Binding-site contacts:
Ligand atom N9 contacts residue PHE156 of chain 1.B at 3.9 Å.
Ligand atom C6 contacts residue ASP152 of chain 1.B at 3.6 Å.
Ligand atom C2 contacts residue GLU72 of chain 1.B at 2.7 Å.
Ligand atom C4 contacts residue PHE156 of chain 1.B at 3.4 Å (hydrophobic).
Ligand atom C1' contacts residue VAL74 of chain 1.B at 4.0 Å (hydrophobic).
Ligand atom N2 contacts residue ARG123 of chain 1.B at 3.2 Å (salt-bridge).
Ligand atom C5 contacts residue PHE156 of chain 1.B at 3.4 Å (hydrophobic).
Ligand atom C6 contacts residue PHE156 of chain 1.B at 3.3 Å (hydrophobic).
Ligand atom C3' contacts residue ARG147 of chain 1.B at 4.0 Å.
Ligand atom C2 contacts residue VAL74 of chain 1.B at 3.8 Å (hydrophobic).
Ligand atom C2' contacts residue VAL74 of chain 1.B at 3.9 Å (hydrophobic).
Ligand atom C3' contacts residue ILE49 of chain 1.B at 3.8 Å (hydrophobic).
Ligand atom O6 contacts residue PHE156 of chain 1.B at 3.7 Å.
Ligand atom N3 contacts residue GLU72 of chain 1.B at 3.4 Å (salt-bridge).
Ligand atom N7 contacts residue PHE156 of chain 1.B at 3.8 Å.
Ligand atom C1' contacts residue PHE156 of chain 1.B at 4.0 Å (hydrophobic).
Ligand atom N1 contacts residue ARG123 of chain 1.B at 3.5 Å (salt-bridge).
Ligand atom N2 contacts residue GLU72 of chain 1.B at 1.7 Å (salt-bridge).
Ligand atom C6 contacts residue GLN116 of chain 1.B at 3.5 Å.
Ligand atom C8 contacts residue GLN116 of chain 1.B at 3.4 Å.
Ligand atom N2 contacts residue PHE156 of chain 1.B at 3.4 Å.
Ligand atom C8 contacts residue PHE115 of chain 1.B at 3.4 Å (hydrophobic).
Ligand atom N1 contacts residue ASP152 of chain 1.B at 3.0 Å (salt-bridge).
Ligand atom N3 contacts residue PHE156 of chain 1.B at 3.0 Å.
Ligand atom N1 contacts residue GLU72 of chain 1.B at 3.6 Å (salt-bridge).
Ligand atom O1' contacts residue VAL74 of chain 1.B at 3.2 Å.
Ligand atom C4 contacts residue VAL74 of chain 1.B at 3.9 Å (hydrophobic).
Ligand atom N3 contacts residue VAL74 of chain 1.B at 3.8 Å.
Ligand atom C2 contacts residue ARG123 of chain 1.B at 3.7 Å.
Ligand atom C5 contacts residue GLN116 of chain 1.B at 3.4 Å.
Ligand atom N1 contacts residue PHE156 of chain 1.B at 3.2 Å.
Ligand atom N7 contacts residue PHE115 of chain 1.B at 3.1 Å.
Ligand atom N7 contacts residue GLN116 of chain 1.B at 2.5 Å (h-bond).
Ligand atom O6 contacts residue GLN116 of chain 1.B at 2.3 Å (h-bond).
Ligand atom C2 contacts residue PHE156 of chain 1.B at 3.1 Å (hydrophobic).
Ligand atom O6 contacts residue ASP152 of chain 1.B at 3.3 Å (salt-bridge).
Ligand atom O3' contacts residue PHE156 of chain 1.B at 3.8 Å.
Ligand atom O3' contacts residue ARG147 of chain 1.B at 2.6 Å (salt-bridge).
Ligand atom C5 contacts residue PHE115 of chain 1.B at 3.8 Å (hydrophobic).
Ligand atom N2 contacts residue ARG147 of chain 1.B at 2.9 Å.

Sequence of chain 1.B:
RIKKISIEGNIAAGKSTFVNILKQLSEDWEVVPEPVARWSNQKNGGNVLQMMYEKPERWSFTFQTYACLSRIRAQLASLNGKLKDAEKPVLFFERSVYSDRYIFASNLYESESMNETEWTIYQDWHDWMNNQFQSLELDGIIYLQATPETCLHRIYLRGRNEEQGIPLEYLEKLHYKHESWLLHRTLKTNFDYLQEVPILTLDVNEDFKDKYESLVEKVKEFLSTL

This small molecule binds to this protein.
Small molecule (SMILES): Nc1nc2c(ncn2COCCO)c(=O)[nH]1